The small molecule below binds the protein below.
Small molecule (SMILES): N[C@@H](CO)C(=O)O

Binding-site contacts:
Ligand atom O contacts residue UNK40 of chain 1.IE at 3.2 Å.
Ligand atom O contacts residue UNK37 of chain 1.IE at 3.2 Å.
Ligand atom O contacts residue UNK33 of chain 1.IE at 4.4 Å.
Ligand atom O contacts residue UNK36 of chain 1.IE at 4.2 Å.

Sequence of chain 1.IE:
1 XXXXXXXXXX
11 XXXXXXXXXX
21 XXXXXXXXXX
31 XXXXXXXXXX